Binding-site contacts:
Ligand atom C2 contacts residue NAD1 of chain 1.L at 3.5 Å.
Ligand atom N1 contacts residue NAD1 of chain 1.L at 3.6 Å.
Ligand atom N3 contacts residue CYS331 of chain 1.A at 3.5 Å.
Ligand atom O2P contacts residue GLY365 of chain 1.A at 3.4 Å.
Ligand atom C2 contacts residue CYS331 of chain 1.A at 3.2 Å (hydrophobic).
Ligand atom N1 contacts residue GLY442 of chain 1.A at 3.5 Å.
Ligand atom C5' contacts residue TYR411 of chain 1.A at 3.5 Å (hydrophobic).
Ligand atom C2' contacts residue ASP364 of chain 1.A at 3.5 Å.
Ligand atom O6 contacts residue MET414 of chain 1.A at 2.8 Å (h-bond).
Ligand atom O2P contacts residue SER329 of chain 1.A at 3.2 Å (h-bond).
Ligand atom C2 contacts residue GLN441 of chain 1.A at 3.1 Å.
Ligand atom O3' contacts residue SER68 of chain 1.A at 3.3 Å.
Ligand atom C5 contacts residue ILE330 of chain 1.A at 3.5 Å (hydrophobic).
Ligand atom O3P contacts residue GLY387 of chain 1.A at 3.1 Å (h-bond).
Ligand atom N3 contacts residue NAD1 of chain 1.L at 3.4 Å.
Ligand atom C8 contacts residue MET70 of chain 1.A at 3.5 Å (hydrophobic).
Ligand atom C5 contacts residue MET414 of chain 1.A at 3.7 Å (hydrophobic).
Ligand atom C4 contacts residue ILE330 of chain 1.A at 3.6 Å (hydrophobic).
Ligand atom C3' contacts residue ASP364 of chain 1.A at 3.2 Å.
Ligand atom C4 contacts residue NAD1 of chain 1.L at 3.6 Å.
Ligand atom C6 contacts residue GLY415 of chain 1.A at 3.3 Å.
Ligand atom O3' contacts residue ASP364 of chain 1.A at 2.2 Å (salt-bridge).
Ligand atom O1P contacts residue SER329 of chain 1.A at 2.2 Å (h-bond).
Ligand atom O3' contacts residue MET385 of chain 1.A at 3.5 Å (h-bond).
Ligand atom O6 contacts residue GLY413 of chain 1.A at 2.9 Å.
Ligand atom O2' contacts residue ASP364 of chain 1.A at 2.5 Å (salt-bridge).
Ligand atom C2' contacts residue ARG322 of chain 1.A at 3.5 Å.
Ligand atom O6 contacts residue GLY415 of chain 1.A at 2.3 Å (h-bond).
Ligand atom O3P contacts residue SER388 of chain 1.A at 2.8 Å (h-bond).
Ligand atom O5' contacts residue GLY387 of chain 1.A at 3.6 Å.
Ligand atom O2P contacts residue GLY328 of chain 1.A at 3.3 Å.
Ligand atom C6 contacts residue MET414 of chain 1.A at 3.6 Å (hydrophobic).
Ligand atom O2' contacts residue ARG322 of chain 1.A at 3.2 Å (salt-bridge).
Ligand atom O1P contacts residue TYR411 of chain 1.A at 3.2 Å (h-bond).
Ligand atom O2P contacts residue GLY366 of chain 1.A at 2.7 Å (h-bond).
Ligand atom N7 contacts residue MET70 of chain 1.A at 3.7 Å.
Ligand atom N7 contacts residue MET414 of chain 1.A at 3.2 Å (h-bond).
Ligand atom P contacts residue SER329 of chain 1.A at 3.4 Å.
Ligand atom C4' contacts residue ASP364 of chain 1.A at 3.6 Å.
Ligand atom N1 contacts residue GLN441 of chain 1.A at 2.7 Å (h-bond).

This small molecule binds to this protein.
Small molecule (SMILES): O=c1[nH]cnc2c1ncn2[C@@H]1O[C@H](COP(=O)(O)O)[C@@H](O)[C@H]1O

Sequence of chain 1.A:
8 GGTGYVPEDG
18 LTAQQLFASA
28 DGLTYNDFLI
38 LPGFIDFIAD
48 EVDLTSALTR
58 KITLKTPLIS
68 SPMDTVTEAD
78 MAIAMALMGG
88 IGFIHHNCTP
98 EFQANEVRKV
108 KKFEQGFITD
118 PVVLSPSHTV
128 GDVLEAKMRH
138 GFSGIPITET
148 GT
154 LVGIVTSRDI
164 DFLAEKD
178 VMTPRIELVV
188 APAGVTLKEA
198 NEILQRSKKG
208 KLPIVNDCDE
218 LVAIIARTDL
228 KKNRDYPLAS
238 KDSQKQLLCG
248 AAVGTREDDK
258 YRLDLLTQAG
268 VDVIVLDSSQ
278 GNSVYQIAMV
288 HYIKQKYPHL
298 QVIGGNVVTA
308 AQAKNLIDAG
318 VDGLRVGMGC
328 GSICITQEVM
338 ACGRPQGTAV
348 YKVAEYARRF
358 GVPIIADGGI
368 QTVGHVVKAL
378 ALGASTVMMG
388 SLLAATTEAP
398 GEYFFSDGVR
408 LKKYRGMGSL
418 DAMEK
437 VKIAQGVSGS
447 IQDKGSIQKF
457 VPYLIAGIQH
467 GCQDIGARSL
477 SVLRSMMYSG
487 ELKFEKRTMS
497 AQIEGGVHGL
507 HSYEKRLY